Binding-site contacts:
Ligand atom C1 contacts residue ASN349 of chain 1.C at 1.4 Å.
Ligand atom C7 contacts residue GLY345 of chain 1.C at 4.2 Å.
Ligand atom O7 contacts residue GLY345 of chain 1.C at 3.3 Å.
Ligand atom C8 contacts residue ASN349 of chain 1.C at 4.0 Å.
Ligand atom C5 contacts residue ASN349 of chain 1.C at 3.6 Å.
Ligand atom C3 contacts residue ASN349 of chain 1.C at 3.7 Å.
Ligand atom C4 contacts residue ASN349 of chain 1.C at 4.1 Å.
Ligand atom C7 contacts residue ASN349 of chain 1.C at 3.3 Å.
Ligand atom C2 contacts residue ASN349 of chain 1.C at 2.4 Å.
Ligand atom O7 contacts residue ASN349 of chain 1.C at 3.9 Å.
Ligand atom O5 contacts residue ASN349 of chain 1.C at 2.3 Å (h-bond).
Ligand atom N2 contacts residue ASN349 of chain 1.C at 2.6 Å (h-bond).

Sequence of chain 1.C:
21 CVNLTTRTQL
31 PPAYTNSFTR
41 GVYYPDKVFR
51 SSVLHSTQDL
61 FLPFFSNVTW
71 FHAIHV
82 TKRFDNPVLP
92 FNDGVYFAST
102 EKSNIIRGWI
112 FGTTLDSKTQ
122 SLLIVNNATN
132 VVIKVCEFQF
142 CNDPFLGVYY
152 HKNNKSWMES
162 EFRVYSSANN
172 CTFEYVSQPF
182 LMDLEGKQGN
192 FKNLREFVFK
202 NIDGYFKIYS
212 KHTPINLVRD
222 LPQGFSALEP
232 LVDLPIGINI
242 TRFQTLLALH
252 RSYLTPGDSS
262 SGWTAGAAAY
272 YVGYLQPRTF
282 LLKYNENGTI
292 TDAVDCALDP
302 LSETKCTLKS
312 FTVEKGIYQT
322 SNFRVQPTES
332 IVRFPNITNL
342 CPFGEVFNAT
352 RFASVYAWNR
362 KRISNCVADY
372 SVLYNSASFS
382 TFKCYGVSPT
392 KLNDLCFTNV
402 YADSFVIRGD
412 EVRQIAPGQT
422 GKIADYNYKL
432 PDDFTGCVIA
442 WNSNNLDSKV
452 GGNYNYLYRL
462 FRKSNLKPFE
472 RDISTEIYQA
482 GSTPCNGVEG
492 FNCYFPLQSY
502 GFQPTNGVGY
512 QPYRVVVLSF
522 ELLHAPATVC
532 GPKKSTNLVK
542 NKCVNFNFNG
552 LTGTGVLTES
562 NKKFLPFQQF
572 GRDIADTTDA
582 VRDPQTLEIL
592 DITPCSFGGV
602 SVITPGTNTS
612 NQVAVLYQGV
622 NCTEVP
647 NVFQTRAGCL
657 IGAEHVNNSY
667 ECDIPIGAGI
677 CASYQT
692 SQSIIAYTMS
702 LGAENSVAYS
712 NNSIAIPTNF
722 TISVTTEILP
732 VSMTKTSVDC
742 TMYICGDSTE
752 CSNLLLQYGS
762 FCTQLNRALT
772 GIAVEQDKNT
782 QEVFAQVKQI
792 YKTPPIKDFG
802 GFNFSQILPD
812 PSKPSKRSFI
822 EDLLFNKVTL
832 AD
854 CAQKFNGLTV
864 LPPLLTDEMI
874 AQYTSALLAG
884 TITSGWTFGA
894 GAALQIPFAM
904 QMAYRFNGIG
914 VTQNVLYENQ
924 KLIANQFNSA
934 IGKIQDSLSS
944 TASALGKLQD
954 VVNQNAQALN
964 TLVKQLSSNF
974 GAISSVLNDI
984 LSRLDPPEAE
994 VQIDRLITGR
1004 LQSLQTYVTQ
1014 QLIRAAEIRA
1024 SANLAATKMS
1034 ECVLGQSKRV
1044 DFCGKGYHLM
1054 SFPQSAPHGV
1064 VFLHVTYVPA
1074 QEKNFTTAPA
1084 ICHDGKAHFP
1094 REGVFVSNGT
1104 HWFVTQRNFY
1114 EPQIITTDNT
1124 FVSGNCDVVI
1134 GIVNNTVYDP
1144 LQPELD

The protein below binds the small molecule below.
Small molecule (SMILES): CC(=O)N[C@H]1[C@H](O[C@H]2[C@H](O)[C@@H](NC(C)=O)CO[C@@H]2CO)O[C@H](CO)[C@@H](O)[C@@H]1O